Binding-site contacts:
Ligand atom C09 contacts residue SER52 of chain 1.B at 4.2 Å.
Ligand atom C11 contacts residue LEU113 of chain 1.B at 4.1 Å (hydrophobic).
Ligand atom C04 contacts residue SO41 of chain 1.K at 4.3 Å.
Ligand atom S15 contacts residue ASN37 of chain 1.B at 4.3 Å.
Ligand atom N13 contacts residue LYS35 of chain 1.B at 3.8 Å.
Ligand atom C06 contacts residue LYS35 of chain 1.B at 3.8 Å.
Ligand atom O12 contacts residue SER36 of chain 1.B at 4.3 Å.
Ligand atom C04 contacts residue ARG78 of chain 1.B at 3.4 Å.
Ligand atom C01 contacts residue SO41 of chain 1.K at 4.0 Å.
Ligand atom N13 contacts residue TRP51 of chain 1.B at 3.9 Å.
Ligand atom C04 contacts residue ASP150 of chain 1.B at 3.3 Å.
Ligand atom C02 contacts residue SO41 of chain 1.K at 3.9 Å.
Ligand atom N14 contacts residue ASP150 of chain 1.B at 2.9 Å (salt-bridge).
Ligand atom N10 contacts residue TRP51 of chain 1.B at 3.4 Å.
Ligand atom O12 contacts residue ASN41 of chain 1.B at 3.1 Å (h-bond).
Ligand atom N14 contacts residue LYS35 of chain 1.B at 3.5 Å (salt-bridge).
Ligand atom N13 contacts residue SER52 of chain 1.B at 4.0 Å.
Ligand atom C09 contacts residue TRP51 of chain 1.B at 3.8 Å (hydrophobic).
Ligand atom O12 contacts residue TRP51 of chain 1.B at 4.2 Å.
Ligand atom C11 contacts residue TRP51 of chain 1.B at 3.6 Å (hydrophobic).
Ligand atom C11 contacts residue SER52 of chain 1.B at 3.4 Å.
Ligand atom N10 contacts residue LEU113 of chain 1.B at 3.8 Å.
Ligand atom N14 contacts residue THR53 of chain 1.B at 4.2 Å.
Ligand atom C05 contacts residue ARG78 of chain 1.B at 4.0 Å.
Ligand atom C06 contacts residue ASP150 of chain 1.B at 3.8 Å.
Ligand atom N13 contacts residue ASP150 of chain 1.B at 3.9 Å.
Ligand atom N10 contacts residue SER52 of chain 1.B at 3.0 Å (h-bond).
Ligand atom C08 contacts residue LYS35 of chain 1.B at 4.2 Å.
Ligand atom C03 contacts residue ARG78 of chain 1.B at 3.3 Å.
Ligand atom C02 contacts residue ARG78 of chain 1.B at 3.9 Å.
Ligand atom C07 contacts residue LYS35 of chain 1.B at 4.2 Å.
Ligand atom C09 contacts residue LEU113 of chain 1.B at 4.3 Å (hydrophobic).
Ligand atom C04 contacts residue LEU54 of chain 1.B at 4.1 Å (hydrophobic).
Ligand atom C08 contacts residue TRP51 of chain 1.B at 4.2 Å (hydrophobic).
Ligand atom C09 contacts residue ASN41 of chain 1.B at 4.2 Å.
Ligand atom C03 contacts residue LEU54 of chain 1.B at 4.3 Å (hydrophobic).
Ligand atom C11 contacts residue TRP102 of chain 1.B at 3.6 Å (hydrophobic).
Ligand atom C11 contacts residue ASN41 of chain 1.B at 4.3 Å.
Ligand atom C03 contacts residue SO41 of chain 1.K at 3.1 Å.
Ligand atom C05 contacts residue ASP150 of chain 1.B at 4.0 Å.

A small-molecule ligand and the protein it binds are described below.
Small molecule (SMILES): CNC(=O)c1cc(-c2ccc(C)s2)[nH]n1

Sequence of chain 1.B:
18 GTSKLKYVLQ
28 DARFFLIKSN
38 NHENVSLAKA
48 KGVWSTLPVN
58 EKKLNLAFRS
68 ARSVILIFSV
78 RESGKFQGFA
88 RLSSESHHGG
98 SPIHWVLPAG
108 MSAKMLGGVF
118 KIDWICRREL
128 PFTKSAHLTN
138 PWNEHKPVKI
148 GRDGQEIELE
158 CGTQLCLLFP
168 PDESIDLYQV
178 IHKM